Binding-site contacts:
Ligand atom C2 contacts residue MET149 of chain 1.A at 3.3 Å (hydrophobic).
Ligand atom PB contacts residue MG1 of chain 1.B at 3.1 Å.
Ligand atom PA contacts residue MG1 of chain 1.C at 3.6 Å.
Ligand atom N6 contacts residue ALA91 of chain 1.A at 3.6 Å.
Ligand atom O1B contacts residue GLY73 of chain 1.A at 2.9 Å.
Ligand atom O3' contacts residue SER193 of chain 1.A at 2.8 Å (h-bond).
Ligand atom O2B contacts residue GLN75 of chain 1.A at 3.4 Å (h-bond).
Ligand atom N3B contacts residue GLY73 of chain 1.A at 3.6 Å.
Ligand atom N3B contacts residue MG1 of chain 1.B at 3.0 Å.
Ligand atom C5' contacts residue SER72 of chain 1.A at 3.6 Å.
Ligand atom N7 contacts residue LEU206 of chain 1.A at 3.5 Å.
Ligand atom O1A contacts residue LYS93 of chain 1.A at 3.3 Å (salt-bridge).
Ligand atom O5' contacts residue VAL78 of chain 1.A at 3.4 Å.
Ligand atom N1 contacts residue MET149 of chain 1.A at 3.2 Å (h-bond).
Ligand atom PB contacts residue GLY73 of chain 1.A at 3.6 Å.
Ligand atom O3' contacts residue ASN152 of chain 1.A at 2.8 Å (h-bond).
Ligand atom O1B contacts residue GLN75 of chain 1.A at 3.0 Å (h-bond).
Ligand atom PB contacts residue MG1 of chain 1.C at 3.6 Å.
Ligand atom N3 contacts residue ILE70 of chain 1.A at 3.5 Å.
Ligand atom O2A contacts residue MG1 of chain 1.B at 2.6 Å.
Ligand atom O4' contacts residue GLY71 of chain 1.A at 3.3 Å.
Ligand atom PG contacts residue MG1 of chain 1.C at 2.5 Å.
Ligand atom O2G contacts residue MG1 of chain 1.C at 2.0 Å.
Ligand atom O2B contacts residue MG1 of chain 1.B at 2.3 Å.
Ligand atom PG contacts residue MG1 of chain 1.B at 3.5 Å.
Ligand atom O1B contacts residue GLY76 of chain 1.A at 3.6 Å.
Ligand atom PA contacts residue MG1 of chain 1.B at 3.6 Å.
Ligand atom N6 contacts residue GLU147 of chain 1.A at 3.0 Å (salt-bridge).
Ligand atom O2G contacts residue ASN194 of chain 1.A at 3.0 Å (h-bond).
Ligand atom O2' contacts residue ASN152 of chain 1.A at 3.3 Å (h-bond).
Ligand atom O2A contacts residue ASN194 of chain 1.A at 3.4 Å (h-bond).
Ligand atom C3' contacts residue SER193 of chain 1.A at 3.3 Å.
Ligand atom O3A contacts residue LYS93 of chain 1.A at 3.6 Å.
Ligand atom N3B contacts residue MG1 of chain 1.C at 2.3 Å.
Ligand atom O2B contacts residue LYS93 of chain 1.A at 3.0 Å (salt-bridge).
Ligand atom O1B contacts residue ALA74 of chain 1.A at 2.7 Å (h-bond).
Ligand atom O2A contacts residue MG1 of chain 1.C at 2.5 Å.
Ligand atom C8 contacts residue LEU206 of chain 1.A at 3.5 Å (hydrophobic).
Ligand atom O2G contacts residue MG1 of chain 1.B at 3.1 Å.
Ligand atom O1G contacts residue MG1 of chain 1.C at 3.3 Å.

A small-molecule ligand and the protein it binds are described below.
Small molecule (SMILES): Nc1ncnc2c1ncn2[C@@H]1O[C@H](CO[P](=O)(O)O[P](=O)(O)NP(=O)(O)O)[C@@H](O)[C@H]1O

Sequence of chain 1.A:
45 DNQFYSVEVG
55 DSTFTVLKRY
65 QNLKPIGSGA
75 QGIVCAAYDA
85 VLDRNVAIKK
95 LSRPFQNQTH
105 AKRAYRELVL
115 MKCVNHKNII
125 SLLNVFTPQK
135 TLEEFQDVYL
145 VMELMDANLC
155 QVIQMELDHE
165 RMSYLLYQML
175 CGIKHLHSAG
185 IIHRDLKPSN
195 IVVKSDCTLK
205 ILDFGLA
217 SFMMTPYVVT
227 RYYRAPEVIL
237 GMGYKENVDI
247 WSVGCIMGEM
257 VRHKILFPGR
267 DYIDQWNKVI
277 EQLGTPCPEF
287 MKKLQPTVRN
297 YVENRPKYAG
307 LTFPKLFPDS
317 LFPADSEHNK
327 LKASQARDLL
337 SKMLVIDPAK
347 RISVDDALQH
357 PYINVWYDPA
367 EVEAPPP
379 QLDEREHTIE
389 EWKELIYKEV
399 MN